Binding-site contacts:
Ligand atom O2 contacts residue GLN14 of chain 1.B at 2.9 Å (h-bond).
Ligand atom PB contacts residue MG1 of chain 1.H at 3.3 Å.
Ligand atom C5 contacts residue TRP59 of chain 1.A at 3.4 Å (hydrophobic).
Ligand atom O3B contacts residue GLU49 of chain 1.B at 3.0 Å (salt-bridge).
Ligand atom N3 contacts residue ASN18 of chain 1.B at 2.9 Å (h-bond).
Ligand atom O4 contacts residue ASN22 of chain 1.B at 2.9 Å (h-bond).
Ligand atom O2 contacts residue LEU17 of chain 1.B at 3.3 Å.
Ligand atom O2B contacts residue LYS194 of chain 1.B at 3.0 Å (salt-bridge).
Ligand atom O2A contacts residue TYR187 of chain 1.B at 2.6 Å (h-bond).
Ligand atom O3B contacts residue MG1 of chain 1.I at 2.1 Å.
Ligand atom O2A contacts residue TRP59 of chain 1.A at 3.0 Å (h-bond).
Ligand atom O1A contacts residue LYS57 of chain 1.A at 3.1 Å (salt-bridge).
Ligand atom O3B contacts residue MG1 of chain 1.H at 2.1 Å.
Ligand atom N3A contacts residue ARG182 of chain 1.B at 3.4 Å (salt-bridge).
Ligand atom O3B contacts residue GLU46 of chain 1.B at 3.0 Å (salt-bridge).
Ligand atom PB contacts residue MG1 of chain 1.I at 3.2 Å.
Ligand atom O3' contacts residue ASP77 of chain 1.B at 2.7 Å (salt-bridge).
Ligand atom C2' contacts residue HIS80 of chain 1.B at 3.4 Å.
Ligand atom O5' contacts residue ARG182 of chain 1.B at 3.3 Å (salt-bridge).
Ligand atom C3' contacts residue ASP77 of chain 1.B at 3.5 Å.
Ligand atom O1B contacts residue ASP77 of chain 1.B at 3.3 Å (salt-bridge).
Ligand atom PA contacts residue LYS57 of chain 1.A at 3.4 Å.
Ligand atom C1' contacts residue ASN179 of chain 1.B at 3.5 Å.
Ligand atom C4' contacts residue ASN179 of chain 1.B at 3.4 Å.
Ligand atom O1A contacts residue GLU46 of chain 1.B at 2.9 Å (salt-bridge).
Ligand atom O3B contacts residue ASP77 of chain 1.B at 3.1 Å (salt-bridge).
Ligand atom O3' contacts residue ASN179 of chain 1.B at 2.9 Å (h-bond).
Ligand atom O1A contacts residue MG1 of chain 1.H at 2.0 Å.
Ligand atom O1A contacts residue TRP59 of chain 1.A at 3.5 Å.
Ligand atom O4 contacts residue HIS58 of chain 1.A at 2.9 Å (h-bond).
Ligand atom O5' contacts residue TRP59 of chain 1.A at 3.3 Å (h-bond).
Ligand atom N3A contacts residue TYR187 of chain 1.B at 3.3 Å (h-bond).
Ligand atom O4' contacts residue ASN179 of chain 1.B at 3.5 Å (h-bond).
Ligand atom O2B contacts residue ASN202 of chain 1.B at 3.3 Å (h-bond).
Ligand atom O4 contacts residue TRP39 of chain 1.B at 3.3 Å.
Ligand atom PA contacts residue MG1 of chain 1.H at 3.2 Å.
Ligand atom O1B contacts residue ARG182 of chain 1.B at 3.0 Å (salt-bridge).
Ligand atom O2A contacts residue LYS57 of chain 1.A at 3.0 Å (salt-bridge).
Ligand atom O1B contacts residue LYS175 of chain 1.B at 2.6 Å (salt-bridge).
Ligand atom N3A contacts residue MG1 of chain 1.H at 3.4 Å.

Sequence of chain 1.B:
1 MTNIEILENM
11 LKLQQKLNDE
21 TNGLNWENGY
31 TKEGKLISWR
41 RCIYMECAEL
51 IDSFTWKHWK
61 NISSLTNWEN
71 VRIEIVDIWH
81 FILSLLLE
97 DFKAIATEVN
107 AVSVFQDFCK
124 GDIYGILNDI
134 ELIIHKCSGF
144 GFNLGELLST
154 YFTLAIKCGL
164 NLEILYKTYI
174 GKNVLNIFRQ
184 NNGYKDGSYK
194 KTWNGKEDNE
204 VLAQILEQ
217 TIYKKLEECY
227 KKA

Sequence of chain 1.A:
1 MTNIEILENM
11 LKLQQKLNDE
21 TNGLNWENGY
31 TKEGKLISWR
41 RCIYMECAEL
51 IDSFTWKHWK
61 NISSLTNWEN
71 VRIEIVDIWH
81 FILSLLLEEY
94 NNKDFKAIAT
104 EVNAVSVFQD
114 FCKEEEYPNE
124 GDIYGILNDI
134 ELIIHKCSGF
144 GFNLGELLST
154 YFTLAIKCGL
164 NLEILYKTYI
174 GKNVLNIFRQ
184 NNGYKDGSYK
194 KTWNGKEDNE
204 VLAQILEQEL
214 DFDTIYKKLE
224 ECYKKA

A protein and the small-molecule ligand that binds it are described below.
Small molecule (SMILES): O=c1ccn([C@H]2C[C@H](O)[C@@H](CO[P](=O)(O)NP(=O)(O)O)O2)c(=O)[nH]1